This protein binds this small molecule.
Small molecule (SMILES): N=C(N)c1ccc(CNC(=O)[C@@H]2CCN2C(=O)[C@H](NCC(=O)O)C2CCCCC2)cc1

Binding-site contacts:
Ligand atom N7 contacts residue GLY228 of chain 1.B at 2.9 Å (h-bond).
Ligand atom N15 contacts residue HIS43 of chain 1.B at 3.4 Å (h-bond).
Ligand atom O30 contacts residue GLY228 of chain 1.B at 3.0 Å (h-bond).
Ligand atom C9 contacts residue TRP227 of chain 1.B at 3.7 Å (hydrophobic).
Ligand atom N25 contacts residue ALA200 of chain 1.B at 3.1 Å (h-bond).
Ligand atom N24 contacts residue ASP199 of chain 1.B at 2.8 Å (salt-bridge).
Ligand atom C20 contacts residue TRP227 of chain 1.B at 3.8 Å (hydrophobic).
Ligand atom C19 contacts residue GLY230 of chain 1.B at 3.6 Å.
Ligand atom C13 contacts residue HIS43 of chain 1.B at 3.7 Å.
Ligand atom N15 contacts residue SER205 of chain 1.B at 3.1 Å (h-bond).
Ligand atom C29 contacts residue GLY228 of chain 1.B at 3.6 Å.
Ligand atom C3 contacts residue ILE179 of chain 1.B at 3.6 Å (hydrophobic).
Ligand atom C12 contacts residue HIS43 of chain 1.B at 3.7 Å.
Ligand atom C28 contacts residue GLY228 of chain 1.B at 3.7 Å.
Ligand atom O0 contacts residue GLY228 of chain 1.B at 3.2 Å (h-bond).
Ligand atom C23 contacts residue ASP199 of chain 1.B at 3.6 Å.
Ligand atom N24 contacts residue GLY238 of chain 1.B at 3.4 Å.
Ligand atom O0 contacts residue TRP227 of chain 1.B at 3.1 Å.
Ligand atom C20 contacts residue GLY228 of chain 1.B at 3.7 Å.
Ligand atom C4 contacts residue ILE179 of chain 1.B at 3.7 Å (hydrophobic).
Ligand atom C19 contacts residue GLY228 of chain 1.B at 3.5 Å.
Ligand atom N15 contacts residue SER226 of chain 1.B at 3.3 Å (h-bond).
Ligand atom C8 contacts residue GLY228 of chain 1.B at 3.7 Å.
Ligand atom N24 contacts residue ALA200 of chain 1.B at 3.3 Å (h-bond).
Ligand atom O30 contacts residue GLU229 of chain 1.B at 3.4 Å.
Ligand atom N25 contacts residue CYS231 of chain 1.B at 3.7 Å.
Ligand atom N25 contacts residue GLY230 of chain 1.B at 2.9 Å (h-bond).
Ligand atom C27 contacts residue TYR47 of chain 1.B at 3.4 Å (hydrophobic).
Ligand atom C1 contacts residue GLY228 of chain 1.B at 3.7 Å.
Ligand atom O30 contacts residue GLY230 of chain 1.B at 2.9 Å (h-bond).
Ligand atom C23 contacts residue ALA200 of chain 1.B at 3.1 Å (hydrophobic).
Ligand atom C12 contacts residue LEU96 of chain 1.B at 3.6 Å (hydrophobic).
Ligand atom C26 contacts residue TRP50 of chain 1.B at 3.7 Å (hydrophobic).
Ligand atom C4 contacts residue GLU94 of chain 1.B at 3.8 Å.
Ligand atom N25 contacts residue ASP199 of chain 1.B at 2.7 Å (salt-bridge).
Ligand atom C22 contacts residue SER205 of chain 1.B at 3.6 Å.
Ligand atom C26 contacts residue HIS43 of chain 1.B at 3.4 Å.
Ligand atom C20 contacts residue ALA200 of chain 1.B at 3.7 Å (hydrophobic).
Ligand atom C16 contacts residue SER205 of chain 1.B at 3.1 Å.
Ligand atom O14 contacts residue TRP50 of chain 1.B at 3.1 Å.

Sequence of chain 1.B:
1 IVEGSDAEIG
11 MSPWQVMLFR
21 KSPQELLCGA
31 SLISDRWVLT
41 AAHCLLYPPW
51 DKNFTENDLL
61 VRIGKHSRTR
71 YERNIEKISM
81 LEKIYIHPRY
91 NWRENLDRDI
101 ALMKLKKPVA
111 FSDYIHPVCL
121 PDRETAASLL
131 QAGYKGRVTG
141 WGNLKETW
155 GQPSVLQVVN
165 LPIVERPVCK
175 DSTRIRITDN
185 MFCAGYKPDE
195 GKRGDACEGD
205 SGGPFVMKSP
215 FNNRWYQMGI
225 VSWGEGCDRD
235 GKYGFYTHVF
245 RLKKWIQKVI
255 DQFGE